Sequence of chain 1.E:
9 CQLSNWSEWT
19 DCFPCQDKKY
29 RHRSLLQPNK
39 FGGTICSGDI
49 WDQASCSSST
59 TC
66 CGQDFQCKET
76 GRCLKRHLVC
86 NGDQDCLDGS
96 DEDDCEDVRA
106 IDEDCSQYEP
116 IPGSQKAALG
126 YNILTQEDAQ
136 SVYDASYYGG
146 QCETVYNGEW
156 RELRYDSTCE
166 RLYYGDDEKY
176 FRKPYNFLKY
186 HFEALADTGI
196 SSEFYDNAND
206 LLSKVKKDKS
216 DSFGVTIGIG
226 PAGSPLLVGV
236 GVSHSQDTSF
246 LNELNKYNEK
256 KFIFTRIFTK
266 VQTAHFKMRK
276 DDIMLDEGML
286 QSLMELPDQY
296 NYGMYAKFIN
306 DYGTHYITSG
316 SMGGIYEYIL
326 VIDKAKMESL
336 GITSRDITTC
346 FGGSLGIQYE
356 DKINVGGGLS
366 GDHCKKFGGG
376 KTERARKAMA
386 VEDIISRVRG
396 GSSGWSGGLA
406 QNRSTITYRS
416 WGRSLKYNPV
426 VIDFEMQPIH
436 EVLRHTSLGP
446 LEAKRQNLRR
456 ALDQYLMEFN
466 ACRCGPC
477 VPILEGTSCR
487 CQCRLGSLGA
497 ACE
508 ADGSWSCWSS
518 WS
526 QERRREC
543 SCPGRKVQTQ

The protein below binds the small molecule below.
Small molecule (SMILES): CC(=O)N[C@@H]1[C@@H](O)[C@H](O)[C@@H](CO)O[C@H]1O

Binding-site contacts:
Ligand atom C1 contacts residue ASN407 of chain 1.E at 1.4 Å.
Ligand atom C3 contacts residue SER409 of chain 1.E at 4.1 Å.
Ligand atom C7 contacts residue ASN407 of chain 1.E at 3.1 Å.
Ligand atom C4 contacts residue ASN407 of chain 1.E at 4.2 Å.
Ligand atom O5 contacts residue SER409 of chain 1.E at 4.3 Å.
Ligand atom N2 contacts residue ASN407 of chain 1.E at 2.5 Å (h-bond).
Ligand atom C1 contacts residue SER409 of chain 1.E at 3.3 Å.
Ligand atom C2 contacts residue SER409 of chain 1.E at 3.8 Å.
Ligand atom C2 contacts residue ASN407 of chain 1.E at 2.5 Å.
Ligand atom O5 contacts residue ASN407 of chain 1.E at 2.3 Å (h-bond).
Ligand atom C8 contacts residue ASN407 of chain 1.E at 4.1 Å.
Ligand atom O7 contacts residue ASN407 of chain 1.E at 3.3 Å (h-bond).
Ligand atom N2 contacts residue SER409 of chain 1.E at 3.4 Å (h-bond).
Ligand atom C5 contacts residue ASN407 of chain 1.E at 3.6 Å.
Ligand atom O7 contacts residue ARG408 of chain 1.E at 4.4 Å.
Ligand atom C3 contacts residue ASN407 of chain 1.E at 3.8 Å.